Binding-site contacts:
Ligand atom C7 contacts residue VAL118 of chain 1.A at 4.5 Å (hydrophobic).
Ligand atom C2 contacts residue ARG115 of chain 1.A at 3.7 Å.
Ligand atom C6 contacts residue VAL118 of chain 1.A at 4.4 Å (hydrophobic).
Ligand atom C8 contacts residue VAL118 of chain 1.A at 4.2 Å (hydrophobic).
Ligand atom C27 contacts residue PHE362 of chain 1.A at 4.4 Å (hydrophobic).
Ligand atom C1 contacts residue ARG115 of chain 1.A at 4.0 Å.
Ligand atom C19 contacts residue VAL118 of chain 1.A at 4.0 Å (hydrophobic).
Ligand atom C25 contacts residue PHE362 of chain 1.A at 4.0 Å (hydrophobic).
Ligand atom C18 contacts residue MET119 of chain 1.A at 4.1 Å (hydrophobic).
Ligand atom C19 contacts residue ARG115 of chain 1.A at 3.8 Å.
Ligand atom C26 contacts residue PHE358 of chain 1.A at 4.5 Å (hydrophobic).

The protein below binds the small molecule below.
Small molecule (SMILES): CC(C)CCC[C@@H](C)[C@H]1CC[C@H]2[C@@H]3CC=C4C[C@@H](O)CC[C@]4(C)[C@H]3CC[C@]12C

Sequence of chain 1.A:
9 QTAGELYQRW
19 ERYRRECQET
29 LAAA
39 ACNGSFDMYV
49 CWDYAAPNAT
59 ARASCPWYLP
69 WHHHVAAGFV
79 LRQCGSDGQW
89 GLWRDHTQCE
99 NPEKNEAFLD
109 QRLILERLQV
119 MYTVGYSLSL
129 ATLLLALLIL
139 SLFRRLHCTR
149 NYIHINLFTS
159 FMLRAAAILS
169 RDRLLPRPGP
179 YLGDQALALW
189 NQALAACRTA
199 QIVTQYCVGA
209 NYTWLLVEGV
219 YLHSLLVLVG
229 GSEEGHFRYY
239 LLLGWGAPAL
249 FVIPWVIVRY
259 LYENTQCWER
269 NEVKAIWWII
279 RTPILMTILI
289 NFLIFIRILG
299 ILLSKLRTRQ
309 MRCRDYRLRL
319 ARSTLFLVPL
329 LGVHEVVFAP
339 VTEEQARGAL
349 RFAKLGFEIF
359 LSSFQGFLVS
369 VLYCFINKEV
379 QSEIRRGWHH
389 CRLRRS